Sequence of chain 1.F:
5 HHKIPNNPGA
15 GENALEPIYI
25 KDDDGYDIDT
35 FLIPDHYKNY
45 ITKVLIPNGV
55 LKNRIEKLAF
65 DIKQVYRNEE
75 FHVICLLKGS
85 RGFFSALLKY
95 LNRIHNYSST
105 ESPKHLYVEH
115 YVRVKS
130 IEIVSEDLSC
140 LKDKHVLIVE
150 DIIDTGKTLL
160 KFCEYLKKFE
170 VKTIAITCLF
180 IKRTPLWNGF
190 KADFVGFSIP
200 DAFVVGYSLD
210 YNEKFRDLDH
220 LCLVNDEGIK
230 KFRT

This protein binds this small molecule.
Small molecule (SMILES): Nc1nc2c(ncn2[C@@H]2CN(C(=O)CCP(=O)(O)O)C[C@H]2OC[C@@H](O)P(=O)(O)O)c(=O)[nH]1

Binding-site contacts:
Ligand atom OAF contacts residue THR157 of chain 1.F at 3.5 Å.
Ligand atom N2 contacts residue PHE202 of chain 1.F at 3.7 Å.
Ligand atom N2 contacts residue LEU208 of chain 1.F at 3.6 Å.
Ligand atom OAI contacts residue LYS156 of chain 1.F at 3.5 Å (salt-bridge).
Ligand atom OAF contacts residue ILE151 of chain 1.F at 3.6 Å.
Ligand atom OAE contacts residue GLY155 of chain 1.F at 3.7 Å.
Ligand atom O6 contacts residue VAL203 of chain 1.F at 3.5 Å (h-bond).
Ligand atom OAH contacts residue LYS82 of chain 1.F at 3.5 Å (salt-bridge).
Ligand atom OAG contacts residue ARG215 of chain 1.F at 3.6 Å (salt-bridge).
Ligand atom OAD contacts residue MG1 of chain 1.DA at 2.7 Å.
Ligand atom OAI contacts residue THR157 of chain 1.F at 2.6 Å (h-bond).
Ligand atom OAD contacts residue ASP209 of chain 1.F at 3.6 Å.
Ligand atom OAD contacts residue ARG215 of chain 1.F at 3.6 Å.
Ligand atom OAE contacts residue THR154 of chain 1.F at 2.8 Å (h-bond).
Ligand atom C2 contacts residue VAL203 of chain 1.F at 3.1 Å (hydrophobic).
Ligand atom PBE contacts residue MG1 of chain 1.DA at 3.6 Å.
Ligand atom OAH contacts residue LEU81 of chain 1.F at 3.4 Å (h-bond).
Ligand atom O6 contacts residue LYS181 of chain 1.F at 3.1 Å (salt-bridge).
Ligand atom OAJ contacts residue GLY155 of chain 1.F at 2.9 Å (h-bond).
Ligand atom C2 contacts residue PHE202 of chain 1.F at 3.5 Å (hydrophobic).
Ligand atom OAG contacts residue LYS82 of chain 1.F at 3.0 Å (salt-bridge).
Ligand atom N1 contacts residue VAL203 of chain 1.F at 2.9 Å (h-bond).
Ligand atom OAH contacts residue MG1 of chain 1.CA at 3.4 Å.
Ligand atom N2 contacts residue ASP209 of chain 1.F at 3.1 Å (salt-bridge).
Ligand atom O6 contacts residue ALA201 of chain 1.F at 3.5 Å (h-bond).
Ligand atom OAF contacts residue GLU149 of chain 1.F at 3.3 Å (salt-bridge).
Ligand atom OAB contacts residue MG1 of chain 1.DA at 2.0 Å.
Ligand atom CAM contacts residue MG1 of chain 1.DA at 3.5 Å.
Ligand atom OAI contacts residue THR154 of chain 1.F at 3.3 Å (h-bond).
Ligand atom CAZ contacts residue THR157 of chain 1.F at 3.5 Å.
Ligand atom PBF contacts residue THR154 of chain 1.F at 3.6 Å.
Ligand atom OAE contacts residue ASP153 of chain 1.F at 3.1 Å.
Ligand atom PBF contacts residue THR157 of chain 1.F at 3.6 Å.
Ligand atom OAJ contacts residue LYS156 of chain 1.F at 3.6 Å.
Ligand atom N1 contacts residue PHE202 of chain 1.F at 3.3 Å.
Ligand atom CAU contacts residue MG1 of chain 1.DA at 3.1 Å.
Ligand atom C6 contacts residue PHE202 of chain 1.F at 3.3 Å (hydrophobic).
Ligand atom OAJ contacts residue ASP153 of chain 1.F at 3.6 Å (salt-bridge).
Ligand atom N2 contacts residue VAL203 of chain 1.F at 2.5 Å (h-bond).
Ligand atom O6 contacts residue PHE202 of chain 1.F at 3.3 Å.